Sequence of chain 1.C:
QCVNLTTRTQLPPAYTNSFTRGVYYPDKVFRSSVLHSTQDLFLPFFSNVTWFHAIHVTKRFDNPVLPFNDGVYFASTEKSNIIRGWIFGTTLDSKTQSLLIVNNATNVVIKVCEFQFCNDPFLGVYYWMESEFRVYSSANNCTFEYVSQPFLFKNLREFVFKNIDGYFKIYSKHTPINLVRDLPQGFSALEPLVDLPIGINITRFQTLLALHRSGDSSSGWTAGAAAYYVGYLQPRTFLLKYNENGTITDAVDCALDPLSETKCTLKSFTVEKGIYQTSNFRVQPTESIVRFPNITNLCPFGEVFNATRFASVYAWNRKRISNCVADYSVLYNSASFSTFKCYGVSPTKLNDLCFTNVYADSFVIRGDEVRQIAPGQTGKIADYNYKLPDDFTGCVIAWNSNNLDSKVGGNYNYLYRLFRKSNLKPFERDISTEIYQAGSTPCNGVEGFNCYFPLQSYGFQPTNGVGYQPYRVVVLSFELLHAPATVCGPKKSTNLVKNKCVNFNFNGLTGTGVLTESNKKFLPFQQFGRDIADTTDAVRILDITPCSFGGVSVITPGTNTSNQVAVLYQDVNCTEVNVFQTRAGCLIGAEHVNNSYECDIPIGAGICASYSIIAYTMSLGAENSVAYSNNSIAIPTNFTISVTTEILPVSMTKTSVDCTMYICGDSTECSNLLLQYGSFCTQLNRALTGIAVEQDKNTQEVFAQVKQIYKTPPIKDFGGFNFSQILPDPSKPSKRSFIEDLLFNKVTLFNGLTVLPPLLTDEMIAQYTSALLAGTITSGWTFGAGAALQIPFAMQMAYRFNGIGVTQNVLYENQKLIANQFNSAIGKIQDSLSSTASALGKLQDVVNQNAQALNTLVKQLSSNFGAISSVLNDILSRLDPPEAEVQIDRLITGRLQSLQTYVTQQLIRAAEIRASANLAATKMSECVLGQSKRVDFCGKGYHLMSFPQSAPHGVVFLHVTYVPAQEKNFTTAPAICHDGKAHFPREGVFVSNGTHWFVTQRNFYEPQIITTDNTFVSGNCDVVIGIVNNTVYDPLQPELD

A protein and the small-molecule ligand that binds it are described below.
Small molecule (SMILES): CC(=O)N[C@@H]1[C@@H](O)[C@H](O)[C@@H](CO)O[C@H]1O

Binding-site contacts:
Ligand atom C4 contacts residue ASN709 of chain 1.C at 4.2 Å.
Ligand atom C8 contacts residue ASN709 of chain 1.C at 4.4 Å.
Ligand atom C2 contacts residue ASN709 of chain 1.C at 2.5 Å.
Ligand atom C1 contacts residue ASP796 of chain 1.A at 4.0 Å.
Ligand atom O7 contacts residue ASN709 of chain 1.C at 3.2 Å (h-bond).
Ligand atom N2 contacts residue ASN709 of chain 1.C at 2.9 Å (h-bond).
Ligand atom C1 contacts residue ASN709 of chain 1.C at 1.4 Å.
Ligand atom C7 contacts residue ASN709 of chain 1.C at 3.2 Å.
Ligand atom C8 contacts residue GLY1131 of chain 1.C at 3.7 Å.
Ligand atom C8 contacts residue ILE1130 of chain 1.C at 4.0 Å (hydrophobic).
Ligand atom C7 contacts residue ILE1130 of chain 1.C at 4.4 Å (hydrophobic).
Ligand atom O5 contacts residue ASP796 of chain 1.A at 4.0 Å.
Ligand atom O5 contacts residue ASN709 of chain 1.C at 2.4 Å (h-bond).
Ligand atom O7 contacts residue ILE1130 of chain 1.C at 4.0 Å.
Ligand atom C3 contacts residue ASN709 of chain 1.C at 3.8 Å.
Ligand atom C5 contacts residue ASN709 of chain 1.C at 3.7 Å.

Sequence of chain 1.A:
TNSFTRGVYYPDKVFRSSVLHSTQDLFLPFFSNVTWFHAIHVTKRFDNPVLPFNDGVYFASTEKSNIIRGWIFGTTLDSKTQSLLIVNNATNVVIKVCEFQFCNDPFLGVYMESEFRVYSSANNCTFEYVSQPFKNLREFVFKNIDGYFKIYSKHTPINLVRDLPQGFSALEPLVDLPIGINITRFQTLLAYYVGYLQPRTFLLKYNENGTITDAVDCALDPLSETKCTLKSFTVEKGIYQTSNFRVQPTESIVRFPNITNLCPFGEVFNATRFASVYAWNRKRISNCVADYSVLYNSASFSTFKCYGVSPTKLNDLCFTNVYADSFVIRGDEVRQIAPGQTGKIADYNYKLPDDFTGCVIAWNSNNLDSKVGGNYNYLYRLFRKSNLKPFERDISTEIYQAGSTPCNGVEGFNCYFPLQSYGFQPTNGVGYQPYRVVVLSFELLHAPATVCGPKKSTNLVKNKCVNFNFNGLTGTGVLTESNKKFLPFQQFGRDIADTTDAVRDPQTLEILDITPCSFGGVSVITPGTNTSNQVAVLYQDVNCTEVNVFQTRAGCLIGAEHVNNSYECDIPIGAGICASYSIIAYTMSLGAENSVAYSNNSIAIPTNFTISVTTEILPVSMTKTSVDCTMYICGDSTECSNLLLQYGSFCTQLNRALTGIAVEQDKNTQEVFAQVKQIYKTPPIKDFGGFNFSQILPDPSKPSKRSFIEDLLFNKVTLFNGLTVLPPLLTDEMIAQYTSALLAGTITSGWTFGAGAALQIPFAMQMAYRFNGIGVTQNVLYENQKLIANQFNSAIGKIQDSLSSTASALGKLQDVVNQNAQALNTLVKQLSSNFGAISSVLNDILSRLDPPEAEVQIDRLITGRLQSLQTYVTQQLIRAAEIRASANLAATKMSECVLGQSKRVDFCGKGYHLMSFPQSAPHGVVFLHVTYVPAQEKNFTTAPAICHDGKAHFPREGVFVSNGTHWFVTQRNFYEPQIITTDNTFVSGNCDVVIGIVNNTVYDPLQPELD